Binding-site contacts:
Ligand atom O3 contacts residue GLU257 of chain 2.A at 3.6 Å.
Ligand atom C8 contacts residue ASN261 of chain 2.A at 3.8 Å.
Ligand atom C3 contacts residue ASN261 of chain 2.A at 3.8 Å.
Ligand atom C5 contacts residue ASN261 of chain 2.A at 3.6 Å.
Ligand atom C2 contacts residue ASN261 of chain 2.A at 2.5 Å.
Ligand atom C4 contacts residue GLU257 of chain 2.A at 3.9 Å.
Ligand atom C4 contacts residue ASN261 of chain 2.A at 4.2 Å.
Ligand atom N2 contacts residue ASN261 of chain 2.A at 2.6 Å (h-bond).
Ligand atom O7 contacts residue ASN261 of chain 2.A at 3.9 Å.
Ligand atom C7 contacts residue ASN261 of chain 2.A at 3.2 Å.
Ligand atom O6 contacts residue ASN261 of chain 2.A at 4.4 Å.
Ligand atom C3 contacts residue GLU257 of chain 2.A at 4.2 Å.
Ligand atom O5 contacts residue ASN261 of chain 2.A at 2.2 Å (h-bond).
Ligand atom C1 contacts residue ASN261 of chain 2.A at 1.4 Å.
Ligand atom C2 contacts residue GLU257 of chain 2.A at 4.3 Å.

A protein and the small-molecule ligand that binds it are described below.
Small molecule (SMILES): CC(=O)N[C@@H]1[C@@H](O)[C@H](O)[C@@H](CO)O[C@H]1O

Sequence of chain 2.A:
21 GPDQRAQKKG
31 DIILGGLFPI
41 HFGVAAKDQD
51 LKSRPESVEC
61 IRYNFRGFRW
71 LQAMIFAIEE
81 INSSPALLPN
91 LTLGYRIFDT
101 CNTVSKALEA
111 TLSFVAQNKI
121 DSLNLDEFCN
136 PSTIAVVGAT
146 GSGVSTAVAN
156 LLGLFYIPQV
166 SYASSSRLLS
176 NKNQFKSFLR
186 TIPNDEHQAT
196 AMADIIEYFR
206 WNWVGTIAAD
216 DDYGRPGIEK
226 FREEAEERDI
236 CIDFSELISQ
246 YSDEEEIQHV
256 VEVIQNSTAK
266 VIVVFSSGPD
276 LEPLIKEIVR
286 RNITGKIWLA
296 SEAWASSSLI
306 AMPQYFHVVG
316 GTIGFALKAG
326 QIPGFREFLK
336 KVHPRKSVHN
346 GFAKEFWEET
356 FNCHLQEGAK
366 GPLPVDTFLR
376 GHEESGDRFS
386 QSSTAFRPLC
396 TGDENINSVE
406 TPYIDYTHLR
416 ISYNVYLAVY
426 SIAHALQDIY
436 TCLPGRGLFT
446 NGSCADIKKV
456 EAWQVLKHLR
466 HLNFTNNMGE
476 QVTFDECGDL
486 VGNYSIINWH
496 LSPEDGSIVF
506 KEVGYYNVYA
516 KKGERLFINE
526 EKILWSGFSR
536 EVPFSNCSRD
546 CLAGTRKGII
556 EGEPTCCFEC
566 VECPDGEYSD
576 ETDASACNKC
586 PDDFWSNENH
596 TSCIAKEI